Sequence of chain 1.A:
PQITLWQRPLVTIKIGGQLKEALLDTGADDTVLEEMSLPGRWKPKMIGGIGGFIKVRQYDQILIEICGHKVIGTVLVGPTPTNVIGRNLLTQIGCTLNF

Sequence of chain 1.B:
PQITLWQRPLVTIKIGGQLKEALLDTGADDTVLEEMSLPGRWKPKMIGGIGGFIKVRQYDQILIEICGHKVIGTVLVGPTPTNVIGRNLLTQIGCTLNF

A small-molecule ligand and the protein it binds are described below.
Small molecule (SMILES): CC(C)(C)OC(=O)N[C@@H](Cc1ccccc1)[C@@H](O)CN[C@@H](Cc1ccccc1)C(=O)N[C@@H](CCC(N)=O)C(=O)N[C@@H](Cc1ccccc1)C(N)=O

Binding-site contacts:
Ligand atom N3 contacts residue GLY48 of chain 1.A at 3.0 Å (h-bond).
Ligand atom CA3 contacts residue ASP29 of chain 1.A at 3.1 Å.
Ligand atom C3 contacts residue ILE47 of chain 1.B at 3.6 Å (hydrophobic).
Ligand atom CE11 contacts residue PRO81 of chain 1.B at 3.1 Å (hydrophobic).
Ligand atom CZ1 contacts residue THR82 of chain 1.B at 3.1 Å.
Ligand atom CE22 contacts residue GLY48 of chain 1.A at 3.1 Å.
Ligand atom NE2 contacts residue ILE47 of chain 1.A at 3.3 Å.
Ligand atom NE2 contacts residue ASP30 of chain 1.A at 3.1 Å (salt-bridge).
Ligand atom O contacts residue GLY49 of chain 1.A at 3.3 Å.
Ligand atom O3 contacts residue ALA28 of chain 1.A at 3.1 Å.
Ligand atom C4 contacts residue ASP25 of chain 1.A at 3.3 Å.
Ligand atom O4 contacts residue ILE47 of chain 1.A at 3.5 Å.
Ligand atom O1 contacts residue ILE50 of chain 1.A at 3.4 Å.
Ligand atom CE21 contacts residue THR82 of chain 1.B at 3.1 Å.
Ligand atom OS contacts residue GLY27 of chain 1.B at 2.5 Å (h-bond).
Ligand atom CD11 contacts residue ILE50 of chain 1.A at 3.5 Å (hydrophobic).
Ligand atom CA1 contacts residue GLY27 of chain 1.A at 3.5 Å.
Ligand atom CD1 contacts residue GLY27 of chain 1.B at 2.9 Å.
Ligand atom C3 contacts residue GLY48 of chain 1.B at 3.3 Å.
Ligand atom O4 contacts residue GLY48 of chain 1.A at 3.4 Å (h-bond).
Ligand atom OE1 contacts residue ASP30 of chain 1.A at 2.9 Å (salt-bridge).
Ligand atom OS contacts residue ASP25 of chain 1.B at 3.6 Å (salt-bridge).
Ligand atom CD22 contacts residue GLY48 of chain 1.A at 2.9 Å.
Ligand atom OE1 contacts residue ASP29 of chain 1.A at 3.4 Å (salt-bridge).
Ligand atom N4 contacts residue ASP29 of chain 1.A at 3.1 Å (salt-bridge).
Ligand atom N2 contacts residue GLY27 of chain 1.A at 3.2 Å (h-bond).
Ligand atom N1 contacts residue ASP25 of chain 1.B at 2.9 Å (salt-bridge).
Ligand atom CZ contacts residue ARG8 of chain 1.A at 3.5 Å.
Ligand atom CG3 contacts residue GLY48 of chain 1.A at 3.5 Å.
Ligand atom O3 contacts residue GLY27 of chain 1.A at 3.5 Å (h-bond).
Ligand atom CA1 contacts residue ASP25 of chain 1.B at 3.4 Å.
Ligand atom N1 contacts residue ASP25 of chain 1.A at 3.6 Å (salt-bridge).
Ligand atom O3 contacts residue ASP29 of chain 1.A at 3.0 Å (salt-bridge).
Ligand atom OS contacts residue ASP25 of chain 1.A at 3.0 Å (salt-bridge).
Ligand atom N contacts residue GLY27 of chain 1.B at 3.2 Å (h-bond).
Ligand atom CE22 contacts residue GLY49 of chain 1.A at 3.6 Å.
Ligand atom C2 contacts residue VAL32 of chain 1.B at 3.6 Å (hydrophobic).
Ligand atom CB1 contacts residue ASP25 of chain 1.B at 3.5 Å.
Ligand atom CM contacts residue ASP25 of chain 1.A at 3.2 Å.
Ligand atom CE1 contacts residue GLY27 of chain 1.B at 3.4 Å.